Binding-site contacts:
Ligand atom N2 contacts residue ARG121 of chain 1.C at 3.6 Å (salt-bridge).
Ligand atom C7 contacts residue ILE122 of chain 1.C at 4.3 Å (hydrophobic).
Ligand atom C1 contacts residue ASN124 of chain 1.C at 1.5 Å.
Ligand atom C8 contacts residue ILE122 of chain 1.C at 3.1 Å (hydrophobic).
Ligand atom O5 contacts residue ASN124 of chain 1.C at 2.4 Å (h-bond).
Ligand atom C8 contacts residue ARG121 of chain 1.C at 3.7 Å.
Ligand atom O3 contacts residue ARG121 of chain 1.C at 3.9 Å.
Ligand atom C7 contacts residue ASN124 of chain 1.C at 3.2 Å.
Ligand atom C3 contacts residue ASN124 of chain 1.C at 3.8 Å.
Ligand atom N2 contacts residue ASN124 of chain 1.C at 2.9 Å (h-bond).
Ligand atom C2 contacts residue ASN124 of chain 1.C at 2.4 Å.
Ligand atom O7 contacts residue ASN124 of chain 1.C at 3.5 Å (h-bond).
Ligand atom C7 contacts residue ARG121 of chain 1.C at 3.8 Å.
Ligand atom C4 contacts residue ASN124 of chain 1.C at 4.2 Å.
Ligand atom C5 contacts residue ASN124 of chain 1.C at 3.8 Å.
Ligand atom C8 contacts residue ASN124 of chain 1.C at 4.0 Å.

A small-molecule ligand and the protein it binds are described below.
Small molecule (SMILES): CC(=O)N[C@@H]1[C@@H](O)[C@H](O)[C@@H](CO)O[C@H]1O

Sequence of chain 1.C:
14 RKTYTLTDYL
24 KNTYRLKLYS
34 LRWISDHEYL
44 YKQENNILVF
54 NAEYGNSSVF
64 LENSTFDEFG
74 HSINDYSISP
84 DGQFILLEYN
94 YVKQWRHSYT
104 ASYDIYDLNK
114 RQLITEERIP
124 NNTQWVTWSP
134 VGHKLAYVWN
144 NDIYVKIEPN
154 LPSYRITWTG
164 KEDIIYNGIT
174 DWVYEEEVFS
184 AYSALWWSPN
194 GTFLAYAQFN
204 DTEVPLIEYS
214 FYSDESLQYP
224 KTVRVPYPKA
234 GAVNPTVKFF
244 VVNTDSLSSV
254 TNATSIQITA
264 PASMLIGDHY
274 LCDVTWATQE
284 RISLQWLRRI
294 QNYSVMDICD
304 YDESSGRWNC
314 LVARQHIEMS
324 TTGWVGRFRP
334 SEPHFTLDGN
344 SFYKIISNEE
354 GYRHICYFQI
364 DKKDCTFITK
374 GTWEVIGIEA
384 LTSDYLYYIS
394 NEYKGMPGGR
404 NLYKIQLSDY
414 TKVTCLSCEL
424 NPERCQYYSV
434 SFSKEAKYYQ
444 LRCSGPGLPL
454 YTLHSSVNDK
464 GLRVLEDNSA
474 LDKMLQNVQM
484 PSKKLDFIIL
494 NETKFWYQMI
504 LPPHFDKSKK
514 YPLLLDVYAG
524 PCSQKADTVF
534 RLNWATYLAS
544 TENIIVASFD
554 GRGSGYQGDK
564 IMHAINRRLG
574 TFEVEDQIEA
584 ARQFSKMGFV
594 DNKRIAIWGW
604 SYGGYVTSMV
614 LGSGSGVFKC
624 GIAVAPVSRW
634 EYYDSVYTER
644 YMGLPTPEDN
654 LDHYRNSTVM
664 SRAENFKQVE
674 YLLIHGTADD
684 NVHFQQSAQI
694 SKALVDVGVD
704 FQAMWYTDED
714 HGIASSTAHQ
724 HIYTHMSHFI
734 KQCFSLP